Binding-site contacts:
Ligand atom C1 contacts residue ARG216 of chain 1.A at 3.4 Å.
Ligand atom C7 contacts residue NAG1 of chain 3.F at 4.2 Å.
Ligand atom C7 contacts residue SER213 of chain 1.A at 3.7 Å.
Ligand atom O5 contacts residue ARG216 of chain 1.A at 4.2 Å.
Ligand atom C4 contacts residue ASN219 of chain 1.A at 4.3 Å.
Ligand atom N2 contacts residue SER213 of chain 1.A at 3.5 Å (h-bond).
Ligand atom C6 contacts residue THR161 of chain 3.A at 3.8 Å.
Ligand atom N2 contacts residue ARG216 of chain 1.A at 3.7 Å.
Ligand atom O7 contacts residue NAG1 of chain 3.F at 3.3 Å.
Ligand atom O3 contacts residue ASN159 of chain 3.A at 3.5 Å (h-bond).
Ligand atom O5 contacts residue ARG216 of chain 1.A at 4.3 Å.
Ligand atom O4 contacts residue ARG216 of chain 1.A at 4.0 Å.
Ligand atom O6 contacts residue THR161 of chain 3.A at 3.6 Å.
Ligand atom C2 contacts residue SER213 of chain 1.A at 4.4 Å.
Ligand atom C4 contacts residue ASN159 of chain 3.A at 4.1 Å.
Ligand atom C1 contacts residue ASN159 of chain 3.A at 1.4 Å.
Ligand atom C4 contacts residue ARG216 of chain 1.A at 4.1 Å.
Ligand atom C2 contacts residue ASN159 of chain 3.A at 2.2 Å.
Ligand atom O5 contacts residue ASN159 of chain 3.A at 2.3 Å (h-bond).
Ligand atom C1 contacts residue SER213 of chain 1.A at 4.1 Å.
Ligand atom C3 contacts residue ASN159 of chain 3.A at 3.4 Å.
Ligand atom C8 contacts residue SER213 of chain 1.A at 3.4 Å.
Ligand atom C2 contacts residue ARG216 of chain 1.A at 3.7 Å.
Ligand atom C5 contacts residue ASN159 of chain 3.A at 3.6 Å.
Ligand atom C7 contacts residue ASN159 of chain 3.A at 3.8 Å.
Ligand atom C6 contacts residue ARG216 of chain 1.A at 4.4 Å.
Ligand atom C1 contacts residue LEU238 of chain 3.A at 4.5 Å (hydrophobic).
Ligand atom N2 contacts residue ASN159 of chain 3.A at 3.2 Å (h-bond).
Ligand atom O5 contacts residue LEU238 of chain 3.A at 3.9 Å.
Ligand atom C3 contacts residue ARG216 of chain 1.A at 3.5 Å.
Ligand atom O7 contacts residue ASN159 of chain 3.A at 3.7 Å.
Ligand atom O3 contacts residue ASN219 of chain 1.A at 4.4 Å.
Ligand atom C5 contacts residue ARG216 of chain 1.A at 3.9 Å.

This protein binds this small molecule.
Small molecule (SMILES): CC(=O)N[C@H]1[C@H](O[C@H]2[C@H](O)[C@@H](NC(C)=O)CO[C@@H]2CO)O[C@H](CO)[C@@H](O[C@@H]2O[C@H](CO)[C@@H](O)[C@H](O)[C@@H]2O)[C@@H]1O

Sequence of chain 3.A:
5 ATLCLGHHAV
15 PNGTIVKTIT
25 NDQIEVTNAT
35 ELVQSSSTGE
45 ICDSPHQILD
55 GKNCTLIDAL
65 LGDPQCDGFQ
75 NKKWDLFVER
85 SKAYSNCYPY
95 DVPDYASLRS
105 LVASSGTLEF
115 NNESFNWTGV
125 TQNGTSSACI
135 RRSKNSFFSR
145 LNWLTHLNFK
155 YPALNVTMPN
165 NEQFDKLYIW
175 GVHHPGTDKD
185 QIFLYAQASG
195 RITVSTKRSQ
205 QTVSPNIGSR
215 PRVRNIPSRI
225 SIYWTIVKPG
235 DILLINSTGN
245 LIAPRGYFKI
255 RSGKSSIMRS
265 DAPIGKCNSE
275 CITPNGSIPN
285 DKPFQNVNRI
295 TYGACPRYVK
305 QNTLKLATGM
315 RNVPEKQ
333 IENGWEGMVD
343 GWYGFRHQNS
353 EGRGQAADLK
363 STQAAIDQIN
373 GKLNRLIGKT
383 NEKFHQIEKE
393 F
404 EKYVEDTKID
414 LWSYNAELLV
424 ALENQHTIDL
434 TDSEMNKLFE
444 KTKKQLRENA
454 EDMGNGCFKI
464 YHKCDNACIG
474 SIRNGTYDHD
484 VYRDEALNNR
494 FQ

Sequence of chain 1.A:
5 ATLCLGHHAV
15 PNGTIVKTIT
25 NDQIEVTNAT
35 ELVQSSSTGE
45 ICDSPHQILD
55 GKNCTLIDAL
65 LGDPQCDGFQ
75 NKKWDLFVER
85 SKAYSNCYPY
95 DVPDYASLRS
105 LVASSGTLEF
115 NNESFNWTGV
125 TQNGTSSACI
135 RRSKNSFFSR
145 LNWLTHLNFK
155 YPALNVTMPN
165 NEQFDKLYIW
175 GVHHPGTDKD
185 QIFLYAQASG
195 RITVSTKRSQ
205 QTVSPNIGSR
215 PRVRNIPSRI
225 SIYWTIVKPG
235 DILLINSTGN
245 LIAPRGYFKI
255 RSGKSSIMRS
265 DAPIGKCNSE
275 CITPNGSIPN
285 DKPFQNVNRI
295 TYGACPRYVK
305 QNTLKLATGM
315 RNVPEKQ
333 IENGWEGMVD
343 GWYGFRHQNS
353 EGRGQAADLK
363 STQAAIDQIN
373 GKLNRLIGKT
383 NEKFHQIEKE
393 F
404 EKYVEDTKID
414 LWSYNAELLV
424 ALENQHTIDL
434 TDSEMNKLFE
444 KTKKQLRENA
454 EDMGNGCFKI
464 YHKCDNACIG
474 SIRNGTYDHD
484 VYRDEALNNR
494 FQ